The small molecule below binds the protein below.
Small molecule (SMILES): COc1c(C)c2c(c(O)c1CCO[P](=O)(O)C[P](=O)(O)OC[C@H]1O[C@@H](n3cnc4c(N)ncnc43)[C@H](O)[C@@H]1O)C(=O)OC2

Binding-site contacts:
Ligand atom C34 contacts residue SER276 of chain 3.A at 3.5 Å.
Ligand atom O50 contacts residue GLY324 of chain 3.A at 3.4 Å (h-bond).
Ligand atom O31 contacts residue GLN441 of chain 3.A at 3.1 Å (h-bond).
Ligand atom C52 contacts residue ASN303 of chain 3.A at 3.5 Å.
Ligand atom C52 contacts residue SER275 of chain 3.A at 3.6 Å.
Ligand atom C14 contacts residue PHE282 of chain 3.A at 3.6 Å (hydrophobic).
Ligand atom C40 contacts residue SER276 of chain 3.A at 3.6 Å.
Ligand atom C49 contacts residue ASN303 of chain 3.A at 3.2 Å.
Ligand atom C26 contacts residue GLN469 of chain 1.A at 3.5 Å.
Ligand atom O44 contacts residue SER275 of chain 3.A at 3.2 Å (h-bond).
Ligand atom C42 contacts residue GLY326 of chain 3.A at 3.7 Å.
Ligand atom C34 contacts residue SER275 of chain 3.A at 3.4 Å.
Ligand atom N18 contacts residue HIS253 of chain 3.A at 3.5 Å.
Ligand atom N15 contacts residue PHE282 of chain 3.A at 3.6 Å.
Ligand atom N12 contacts residue PHE282 of chain 3.A at 3.6 Å.
Ligand atom O31 contacts residue RVP1 of chain 3.D at 3.2 Å (h-bond).
Ligand atom O50 contacts residue GLY326 of chain 3.A at 3.3 Å (h-bond).
Ligand atom C49 contacts residue GLY324 of chain 3.A at 3.4 Å.
Ligand atom C19 contacts residue HIS253 of chain 3.A at 3.7 Å.
Ligand atom N11 contacts residue PHE282 of chain 3.A at 3.0 Å.
Ligand atom N11 contacts residue THR252 of chain 3.A at 3.5 Å (h-bond).
Ligand atom C52 contacts residue RVP1 of chain 3.D at 3.3 Å.
Ligand atom O43 contacts residue CYS331 of chain 3.A at 2.8 Å (h-bond).
Ligand atom N15 contacts residue THR252 of chain 3.A at 3.5 Å (h-bond).
Ligand atom O43 contacts residue GLY326 of chain 3.A at 3.3 Å (h-bond).
Ligand atom P35 contacts residue SER276 of chain 3.A at 3.6 Å.
Ligand atom O25 contacts residue GLN469 of chain 1.A at 2.7 Å (h-bond).
Ligand atom C40 contacts residue RVP1 of chain 3.D at 3.6 Å.
Ligand atom O29 contacts residue ASP274 of chain 3.A at 3.7 Å.
Ligand atom O30 contacts residue SER276 of chain 3.A at 2.5 Å (h-bond).
Ligand atom O44 contacts residue ASP274 of chain 3.A at 3.6 Å.
Ligand atom O43 contacts residue THR333 of chain 3.A at 2.9 Å (h-bond).
Ligand atom C41 contacts residue SER276 of chain 3.A at 3.6 Å.
Ligand atom C42 contacts residue CYS331 of chain 3.A at 3.5 Å (hydrophobic).
Ligand atom C52 contacts residue ARG322 of chain 3.A at 3.5 Å.
Ligand atom O31 contacts residue THR333 of chain 3.A at 3.0 Å (h-bond).
Ligand atom C13 contacts residue PHE282 of chain 3.A at 3.2 Å (hydrophobic).
Ligand atom O50 contacts residue MET325 of chain 3.A at 3.4 Å.
Ligand atom C17 contacts residue HIS253 of chain 3.A at 3.6 Å.
Ligand atom C52 contacts residue ASP274 of chain 3.A at 3.4 Å.

Sequence of chain 3.A:
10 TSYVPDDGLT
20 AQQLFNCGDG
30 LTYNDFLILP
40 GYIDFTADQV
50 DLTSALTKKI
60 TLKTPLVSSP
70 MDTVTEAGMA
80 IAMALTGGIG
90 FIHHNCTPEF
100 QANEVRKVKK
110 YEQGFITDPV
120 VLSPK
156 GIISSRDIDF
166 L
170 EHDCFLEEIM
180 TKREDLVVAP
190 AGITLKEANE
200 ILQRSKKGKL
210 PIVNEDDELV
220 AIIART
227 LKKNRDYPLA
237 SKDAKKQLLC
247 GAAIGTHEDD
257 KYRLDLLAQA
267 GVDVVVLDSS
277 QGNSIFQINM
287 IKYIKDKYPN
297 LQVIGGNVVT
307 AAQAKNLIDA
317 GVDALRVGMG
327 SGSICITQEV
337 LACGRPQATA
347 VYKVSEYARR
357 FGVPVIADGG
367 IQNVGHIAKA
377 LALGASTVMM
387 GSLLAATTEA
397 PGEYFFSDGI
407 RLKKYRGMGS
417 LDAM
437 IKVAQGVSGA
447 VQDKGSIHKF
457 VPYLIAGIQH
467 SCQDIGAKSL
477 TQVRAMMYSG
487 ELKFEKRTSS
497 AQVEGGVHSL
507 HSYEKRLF

Sequence of chain 1.A:
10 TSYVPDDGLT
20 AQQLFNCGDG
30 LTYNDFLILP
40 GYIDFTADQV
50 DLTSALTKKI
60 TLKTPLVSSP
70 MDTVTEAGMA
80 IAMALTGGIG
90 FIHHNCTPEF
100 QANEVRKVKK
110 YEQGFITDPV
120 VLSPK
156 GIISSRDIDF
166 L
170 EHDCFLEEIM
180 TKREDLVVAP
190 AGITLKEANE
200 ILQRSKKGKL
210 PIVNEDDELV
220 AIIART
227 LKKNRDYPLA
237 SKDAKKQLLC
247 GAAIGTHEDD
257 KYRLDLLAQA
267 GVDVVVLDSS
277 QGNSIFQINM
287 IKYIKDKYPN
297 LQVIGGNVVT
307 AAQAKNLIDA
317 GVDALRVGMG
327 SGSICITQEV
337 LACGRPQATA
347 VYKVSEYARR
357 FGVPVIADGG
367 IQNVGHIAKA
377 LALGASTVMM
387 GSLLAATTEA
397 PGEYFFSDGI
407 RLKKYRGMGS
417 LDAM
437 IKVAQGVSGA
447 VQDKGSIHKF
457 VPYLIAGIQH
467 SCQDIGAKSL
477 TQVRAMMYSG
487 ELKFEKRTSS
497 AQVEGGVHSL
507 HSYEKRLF